A small-molecule ligand and the protein it binds are described below.
Small molecule (SMILES): CC(=O)N[C@H]1[C@H]([C@@H](O)[C@H](O)CO)OC(C(=O)O)=C(C/C=C/c2ccccc2)[C@@H]1O

Binding-site contacts:
Ligand atom CAO contacts residue ASP69 of chain 2.A at 3.9 Å.
Ligand atom CAO contacts residue ARG36 of chain 2.A at 4.0 Å.
Ligand atom O10 contacts residue ARG70 of chain 2.A at 3.3 Å (salt-bridge).
Ligand atom CAO contacts residue ARG74 of chain 2.A at 3.8 Å.
Ligand atom O1A contacts residue ARG211 of chain 2.A at 3.2 Å (salt-bridge).
Ligand atom C1 contacts residue TYR322 of chain 2.A at 3.4 Å (hydrophobic).
Ligand atom O9 contacts residue ARG143 of chain 2.A at 4.0 Å.
Ligand atom CAQ contacts residue GLU37 of chain 2.A at 3.3 Å.
Ligand atom C3 contacts residue TYR322 of chain 2.A at 3.3 Å (hydrophobic).
Ligand atom O8 contacts residue GLU196 of chain 2.A at 3.5 Å (salt-bridge).
Ligand atom O8 contacts residue ARG211 of chain 2.A at 3.2 Å (salt-bridge).
Ligand atom CAQ contacts residue ARG36 of chain 2.A at 3.7 Å.
Ligand atom CAI contacts residue ARG36 of chain 2.A at 3.4 Å.
Ligand atom O6 contacts residue ARG211 of chain 2.A at 3.6 Å.
Ligand atom O9 contacts residue GLU195 of chain 2.A at 2.8 Å (salt-bridge).
Ligand atom C4 contacts residue TYR322 of chain 2.A at 3.9 Å (hydrophobic).
Ligand atom C9 contacts residue ARG143 of chain 2.A at 3.6 Å.
Ligand atom CAX contacts residue ARG36 of chain 2.A at 3.4 Å.
Ligand atom CAN contacts residue ARG36 of chain 2.A at 3.4 Å.
Ligand atom O9 contacts residue ALA165 of chain 2.A at 2.9 Å.
Ligand atom CAJ contacts residue GLU37 of chain 2.A at 3.1 Å.
Ligand atom CAM contacts residue GLN54 of chain 2.A at 3.4 Å.
Ligand atom O6 contacts residue GLU196 of chain 2.A at 3.8 Å.
Ligand atom O4 contacts residue GLU37 of chain 2.A at 3.4 Å (salt-bridge).
Ligand atom O1B contacts residue ARG288 of chain 2.A at 3.0 Å (salt-bridge).
Ligand atom C8 contacts residue GLU195 of chain 2.A at 3.5 Å.
Ligand atom C6 contacts residue GLU196 of chain 2.A at 3.7 Å.
Ligand atom O8 contacts residue GLU195 of chain 2.A at 3.0 Å (salt-bridge).
Ligand atom C4 contacts residue GLU37 of chain 2.A at 3.8 Å.
Ligand atom CAQ contacts residue TYR322 of chain 2.A at 3.7 Å (hydrophobic).
Ligand atom CAK contacts residue GLN54 of chain 2.A at 3.5 Å.
Ligand atom O6 contacts residue TYR322 of chain 2.A at 3.4 Å (h-bond).
Ligand atom C9 contacts residue GLU195 of chain 2.A at 3.1 Å.
Ligand atom C1 contacts residue ARG288 of chain 2.A at 3.6 Å.
Ligand atom O1A contacts residue ARG288 of chain 2.A at 2.9 Å (salt-bridge).
Ligand atom CAJ contacts residue ARG36 of chain 2.A at 3.7 Å.
Ligand atom C6 contacts residue TYR322 of chain 2.A at 4.0 Å (hydrophobic).
Ligand atom O1A contacts residue TYR322 of chain 2.A at 3.6 Å.
Ligand atom CAI contacts residue GLU37 of chain 2.A at 3.7 Å.
Ligand atom C2 contacts residue TYR322 of chain 2.A at 3.1 Å (hydrophobic).

Sequence of chain 2.A:
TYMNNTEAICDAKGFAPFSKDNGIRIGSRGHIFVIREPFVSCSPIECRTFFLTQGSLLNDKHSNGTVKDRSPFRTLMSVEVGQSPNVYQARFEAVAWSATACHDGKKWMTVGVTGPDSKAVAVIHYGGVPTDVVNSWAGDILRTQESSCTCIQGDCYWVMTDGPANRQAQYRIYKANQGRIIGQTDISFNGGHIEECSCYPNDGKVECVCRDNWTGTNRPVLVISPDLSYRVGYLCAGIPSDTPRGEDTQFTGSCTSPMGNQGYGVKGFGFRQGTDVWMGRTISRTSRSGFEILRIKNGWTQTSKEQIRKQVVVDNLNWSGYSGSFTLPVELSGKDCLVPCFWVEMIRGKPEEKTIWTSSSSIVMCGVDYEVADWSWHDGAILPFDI